This protein binds this small molecule.
Small molecule (SMILES): CC(C)[C@H](N)C(=O)N[C@H](C(=O)NCC(=O)N[C@@H](C)C(=O)N[C@H](C(=O)NCC(=O)N[C@H](C(=O)NCC(=O)N[C@@H](CCCCN)C(=O)O)C(C)C)C(C)C)C(C)C

Binding-site contacts:
Ligand atom O contacts residue TYR7 of chain 1.Z at 3.3 Å.
Ligand atom C contacts residue TYR84 of chain 1.Z at 3.5 Å (hydrophobic).
Ligand atom C contacts residue THR143 of chain 1.Z at 3.3 Å.
Ligand atom CE contacts residue ASP77 of chain 1.Z at 3.5 Å.
Ligand atom O contacts residue TRP147 of chain 1.Z at 2.4 Å (h-bond).
Ligand atom N contacts residue TYR99 of chain 1.Z at 3.1 Å (h-bond).
Ligand atom N contacts residue ASP77 of chain 1.Z at 3.3 Å (salt-bridge).
Ligand atom CB contacts residue GLN70 of chain 1.Z at 3.3 Å.
Ligand atom CB contacts residue ASP77 of chain 1.Z at 3.3 Å.
Ligand atom O contacts residue ASN30 of chain 1.DA at 3.4 Å (h-bond).
Ligand atom O contacts residue TYR159 of chain 1.Z at 2.5 Å (h-bond).
Ligand atom O contacts residue THR80 of chain 1.Z at 3.3 Å.
Ligand atom C contacts residue TRP147 of chain 1.Z at 3.4 Å (hydrophobic).
Ligand atom CA contacts residue TYR7 of chain 1.Z at 3.4 Å (hydrophobic).
Ligand atom CA contacts residue TYR159 of chain 1.Z at 3.5 Å (hydrophobic).
Ligand atom CA contacts residue ASP95 of chain 1.DA at 3.3 Å.
Ligand atom CG2 contacts residue TRP147 of chain 1.Z at 3.4 Å (hydrophobic).
Ligand atom NZ contacts residue ASP116 of chain 1.Z at 3.2 Å (salt-bridge).
Ligand atom CA contacts residue GLU63 of chain 1.Z at 3.5 Å.
Ligand atom O contacts residue LYS146 of chain 1.Z at 3.3 Å.
Ligand atom O contacts residue ASP95 of chain 1.DA at 3.1 Å (salt-bridge).
Ligand atom O contacts residue TYR96 of chain 1.CA at 3.2 Å.
Ligand atom OXT contacts residue TYR84 of chain 1.Z at 3.0 Å (h-bond).
Ligand atom CA contacts residue TYR96 of chain 1.CA at 3.4 Å (hydrophobic).
Ligand atom CG1 contacts residue TYR9 of chain 1.Z at 3.2 Å (hydrophobic).
Ligand atom C contacts residue TYR7 of chain 1.Z at 3.5 Å (hydrophobic).
Ligand atom CG2 contacts residue GLU63 of chain 1.Z at 3.3 Å.
Ligand atom N contacts residue THR96 of chain 1.DA at 3.5 Å (h-bond).
Ligand atom CB contacts residue GLN156 of chain 1.Z at 3.5 Å.
Ligand atom N contacts residue TYR171 of chain 1.Z at 3.3 Å (h-bond).
Ligand atom N contacts residue TYR7 of chain 1.Z at 2.6 Å (h-bond).
Ligand atom OXT contacts residue THR143 of chain 1.Z at 2.4 Å (h-bond).
Ligand atom N contacts residue GLU63 of chain 1.Z at 2.9 Å (salt-bridge).
Ligand atom O contacts residue GLN156 of chain 1.Z at 3.1 Å (h-bond).
Ligand atom CG1 contacts residue GLY97 of chain 1.DA at 3.5 Å.
Ligand atom CG2 contacts residue GLN156 of chain 1.Z at 3.1 Å.
Ligand atom CA contacts residue TYR99 of chain 1.Z at 3.4 Å (hydrophobic).
Ligand atom O contacts residue TYR84 of chain 1.Z at 3.2 Å (h-bond).
Ligand atom N contacts residue GLN156 of chain 1.Z at 3.2 Å (h-bond).
Ligand atom CG2 contacts residue TYR9 of chain 1.Z at 3.4 Å (hydrophobic).

Sequence of chain 1.Z:
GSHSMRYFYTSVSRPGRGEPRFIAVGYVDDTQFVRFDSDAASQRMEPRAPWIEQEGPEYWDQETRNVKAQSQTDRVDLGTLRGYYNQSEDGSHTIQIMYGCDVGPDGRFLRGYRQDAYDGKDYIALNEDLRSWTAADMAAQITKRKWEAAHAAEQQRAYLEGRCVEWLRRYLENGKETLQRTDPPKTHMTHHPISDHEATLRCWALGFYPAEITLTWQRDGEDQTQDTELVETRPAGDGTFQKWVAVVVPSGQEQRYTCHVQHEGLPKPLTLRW

Sequence of chain 1.CA:
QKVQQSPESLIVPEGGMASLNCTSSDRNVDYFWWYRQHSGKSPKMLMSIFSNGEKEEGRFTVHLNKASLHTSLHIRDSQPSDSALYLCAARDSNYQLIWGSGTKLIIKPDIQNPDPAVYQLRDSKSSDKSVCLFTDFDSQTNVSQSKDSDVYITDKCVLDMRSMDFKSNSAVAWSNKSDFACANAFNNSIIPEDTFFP

Sequence of chain 1.DA:
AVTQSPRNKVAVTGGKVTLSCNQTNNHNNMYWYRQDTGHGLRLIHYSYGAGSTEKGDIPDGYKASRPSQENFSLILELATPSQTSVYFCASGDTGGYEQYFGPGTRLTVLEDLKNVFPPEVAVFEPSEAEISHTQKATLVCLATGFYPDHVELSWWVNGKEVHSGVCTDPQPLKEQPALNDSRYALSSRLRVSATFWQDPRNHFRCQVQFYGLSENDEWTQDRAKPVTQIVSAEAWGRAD